This protein binds this small molecule.
Small molecule (SMILES): CC(=O)N[C@H]1[C@H](O[C@H]2[C@H](O)[C@@H](NC(C)=O)CO[C@@H]2CO)O[C@H](CO)[C@@H](O)[C@@H]1O

Sequence of chain 1.A:
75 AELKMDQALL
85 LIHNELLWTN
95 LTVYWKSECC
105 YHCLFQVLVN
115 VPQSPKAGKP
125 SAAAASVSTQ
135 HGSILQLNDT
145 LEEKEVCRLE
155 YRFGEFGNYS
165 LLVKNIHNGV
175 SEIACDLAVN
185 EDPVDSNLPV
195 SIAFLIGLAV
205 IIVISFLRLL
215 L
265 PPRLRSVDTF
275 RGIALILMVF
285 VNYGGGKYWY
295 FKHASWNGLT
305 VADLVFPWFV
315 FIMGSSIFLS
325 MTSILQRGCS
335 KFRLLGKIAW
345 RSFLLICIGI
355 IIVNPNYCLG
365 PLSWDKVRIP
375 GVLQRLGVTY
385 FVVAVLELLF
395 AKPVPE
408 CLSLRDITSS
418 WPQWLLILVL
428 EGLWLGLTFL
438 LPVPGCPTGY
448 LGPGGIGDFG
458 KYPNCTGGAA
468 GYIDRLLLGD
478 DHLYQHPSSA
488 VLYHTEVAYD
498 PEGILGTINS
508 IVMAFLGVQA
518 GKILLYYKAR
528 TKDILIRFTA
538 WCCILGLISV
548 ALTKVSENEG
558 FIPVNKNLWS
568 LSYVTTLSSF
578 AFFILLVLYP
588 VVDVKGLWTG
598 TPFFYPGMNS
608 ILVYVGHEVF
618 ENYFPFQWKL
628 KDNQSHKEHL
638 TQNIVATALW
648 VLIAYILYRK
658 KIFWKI

Binding-site contacts:
Ligand atom N2 contacts residue LEU83 of chain 1.A at 3.7 Å.
Ligand atom C6 contacts residue ASN184 of chain 1.A at 3.6 Å.
Ligand atom O6 contacts residue ASN184 of chain 1.A at 3.2 Å (h-bond).
Ligand atom C1 contacts residue ASN184 of chain 1.A at 4.0 Å.
Ligand atom C1 contacts residue ASN162 of chain 1.A at 1.4 Å.
Ligand atom C7 contacts residue LEU83 of chain 1.A at 4.1 Å (hydrophobic).
Ligand atom O7 contacts residue GLU185 of chain 1.A at 4.2 Å.
Ligand atom C1 contacts residue LEU85 of chain 1.A at 4.2 Å (hydrophobic).
Ligand atom C5 contacts residue ASN184 of chain 1.A at 3.6 Å.
Ligand atom C8 contacts residue GLU76 of chain 1.A at 4.0 Å.
Ligand atom O5 contacts residue ASN162 of chain 1.A at 2.3 Å (h-bond).
Ligand atom C7 contacts residue ASN162 of chain 1.A at 3.5 Å.
Ligand atom N2 contacts residue ASN162 of chain 1.A at 3.0 Å (h-bond).
Ligand atom C2 contacts residue ASN162 of chain 1.A at 2.5 Å.
Ligand atom C5 contacts residue LEU85 of chain 1.A at 4.5 Å (hydrophobic).
Ligand atom O7 contacts residue ASN162 of chain 1.A at 3.6 Å.
Ligand atom O5 contacts residue ASN184 of chain 1.A at 3.3 Å (h-bond).
Ligand atom C5 contacts residue ASN162 of chain 1.A at 3.6 Å.
Ligand atom C4 contacts residue ASN162 of chain 1.A at 4.2 Å.
Ligand atom C8 contacts residue LEU83 of chain 1.A at 3.7 Å (hydrophobic).
Ligand atom C3 contacts residue ASN162 of chain 1.A at 3.8 Å.